The protein below binds the small molecule below.
Small molecule (SMILES): OC[C@H]1O[C@H](O)[C@@H](O)[C@@H](O)[C@@H]1O

Binding-site contacts:
Ligand atom C3 contacts residue BMA3 of chain 1.D at 3.3 Å.
Ligand atom C1 contacts residue BMA3 of chain 1.D at 3.3 Å.
Ligand atom O4 contacts residue BMA3 of chain 1.D at 4.4 Å.
Ligand atom C5 contacts residue BMA3 of chain 1.D at 3.5 Å.
Ligand atom C2 contacts residue BMA3 of chain 1.D at 3.5 Å.
Ligand atom O3 contacts residue BMA3 of chain 1.D at 4.4 Å.
Ligand atom C4 contacts residue BMA3 of chain 1.D at 4.0 Å.
Ligand atom O5 contacts residue BMA3 of chain 1.D at 3.8 Å.